A protein and the small-molecule ligand that binds it are described below.
Small molecule (SMILES): N[C@@H](CC(=O)O)C(=O)O

Binding-site contacts:
Ligand atom CB contacts residue THR317 of chain 1.B at 3.7 Å.
Ligand atom O contacts residue ALA356 of chain 1.B at 3.9 Å.
Ligand atom CA contacts residue THR402 of chain 1.B at 3.6 Å.
Ligand atom N contacts residue GLY360 of chain 1.B at 4.0 Å.
Ligand atom C contacts residue ASN405 of chain 1.B at 3.8 Å.
Ligand atom OXT contacts residue MET314 of chain 1.B at 4.0 Å.
Ligand atom OXT contacts residue ASN405 of chain 1.B at 2.8 Å (h-bond).
Ligand atom OD1 contacts residue ASP398 of chain 1.B at 3.6 Å.
Ligand atom OXT contacts residue SER280 of chain 1.B at 2.2 Å (h-bond).
Ligand atom O contacts residue ARG278 of chain 1.B at 4.2 Å.
Ligand atom CG contacts residue ARG401 of chain 1.B at 3.2 Å.
Ligand atom N contacts residue ARG278 of chain 1.B at 3.2 Å (salt-bridge).
Ligand atom CA contacts residue VAL358 of chain 1.B at 3.8 Å (hydrophobic).
Ligand atom OD1 contacts residue ALA361 of chain 1.B at 3.0 Å (h-bond).
Ligand atom CA contacts residue ASP398 of chain 1.B at 3.4 Å.
Ligand atom OD1 contacts residue GLY362 of chain 1.B at 2.6 Å (h-bond).
Ligand atom OD1 contacts residue VAL358 of chain 1.B at 4.0 Å.
Ligand atom N contacts residue VAL358 of chain 1.B at 2.7 Å (h-bond).
Ligand atom CG contacts residue GLY362 of chain 1.B at 3.1 Å.
Ligand atom OD1 contacts residue GLY360 of chain 1.B at 3.8 Å.
Ligand atom CG contacts residue ASP398 of chain 1.B at 3.9 Å.
Ligand atom CB contacts residue VAL358 of chain 1.B at 3.9 Å (hydrophobic).
Ligand atom OXT contacts residue THR402 of chain 1.B at 3.8 Å.
Ligand atom CG contacts residue THR317 of chain 1.B at 3.7 Å.
Ligand atom OD2 contacts residue ARG401 of chain 1.B at 2.7 Å (salt-bridge).
Ligand atom OD2 contacts residue THR317 of chain 1.B at 2.8 Å (h-bond).
Ligand atom CA contacts residue ASN405 of chain 1.B at 4.1 Å.
Ligand atom OD2 contacts residue GLY362 of chain 1.B at 3.4 Å.
Ligand atom O contacts residue VAL358 of chain 1.B at 3.6 Å.
Ligand atom CG contacts residue ALA361 of chain 1.B at 4.0 Å (hydrophobic).
Ligand atom C contacts residue THR402 of chain 1.B at 3.6 Å.
Ligand atom O contacts residue GLY357 of chain 1.B at 3.3 Å.
Ligand atom C contacts residue SER280 of chain 1.B at 3.0 Å.
Ligand atom N contacts residue THR402 of chain 1.B at 3.8 Å.
Ligand atom O contacts residue SER280 of chain 1.B at 2.8 Å (h-bond).
Ligand atom O contacts residue SER279 of chain 1.B at 3.4 Å.
Ligand atom N contacts residue ASP398 of chain 1.B at 2.9 Å (salt-bridge).
Ligand atom OD1 contacts residue ARG401 of chain 1.B at 2.5 Å (salt-bridge).
Ligand atom CB contacts residue ALA356 of chain 1.B at 3.9 Å (hydrophobic).
Ligand atom N contacts residue PRO359 of chain 1.B at 3.7 Å.

Sequence of chain 1.B:
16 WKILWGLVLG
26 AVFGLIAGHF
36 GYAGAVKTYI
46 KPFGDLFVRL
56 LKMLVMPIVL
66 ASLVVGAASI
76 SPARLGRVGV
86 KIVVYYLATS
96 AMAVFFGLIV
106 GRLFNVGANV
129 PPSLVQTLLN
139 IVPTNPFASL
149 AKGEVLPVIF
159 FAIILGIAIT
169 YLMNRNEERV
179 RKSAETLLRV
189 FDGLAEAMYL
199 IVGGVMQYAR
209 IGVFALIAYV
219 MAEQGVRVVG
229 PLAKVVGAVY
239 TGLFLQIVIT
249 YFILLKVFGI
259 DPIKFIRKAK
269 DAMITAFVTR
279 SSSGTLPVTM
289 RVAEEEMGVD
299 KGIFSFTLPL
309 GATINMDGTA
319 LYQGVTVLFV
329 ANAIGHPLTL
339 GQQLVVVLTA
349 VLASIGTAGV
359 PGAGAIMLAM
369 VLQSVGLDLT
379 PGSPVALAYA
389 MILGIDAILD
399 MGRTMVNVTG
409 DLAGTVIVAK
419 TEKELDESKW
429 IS